Binding-site contacts:
Ligand atom O7 contacts residue ASN361 of chain 1.G at 4.2 Å.
Ligand atom O7 contacts residue NAG1 of chain 1.FA at 4.1 Å.
Ligand atom O5 contacts residue ASN361 of chain 1.G at 2.4 Å (h-bond).
Ligand atom C8 contacts residue NAG2 of chain 1.FA at 3.5 Å.
Ligand atom O7 contacts residue GLY358 of chain 1.G at 4.2 Å.
Ligand atom C5 contacts residue ASN361 of chain 1.G at 3.7 Å.
Ligand atom C2 contacts residue ASN361 of chain 1.G at 2.4 Å.
Ligand atom O7 contacts residue SER357 of chain 1.G at 4.1 Å.
Ligand atom C3 contacts residue ASN361 of chain 1.G at 3.8 Å.
Ligand atom N2 contacts residue ASN361 of chain 1.G at 2.8 Å (h-bond).
Ligand atom C7 contacts residue ASN361 of chain 1.G at 3.4 Å.
Ligand atom C8 contacts residue ASN361 of chain 1.G at 3.6 Å.
Ligand atom C4 contacts residue ASN361 of chain 1.G at 4.3 Å.
Ligand atom C1 contacts residue ASN361 of chain 1.G at 1.4 Å.

Sequence of chain 1.G:
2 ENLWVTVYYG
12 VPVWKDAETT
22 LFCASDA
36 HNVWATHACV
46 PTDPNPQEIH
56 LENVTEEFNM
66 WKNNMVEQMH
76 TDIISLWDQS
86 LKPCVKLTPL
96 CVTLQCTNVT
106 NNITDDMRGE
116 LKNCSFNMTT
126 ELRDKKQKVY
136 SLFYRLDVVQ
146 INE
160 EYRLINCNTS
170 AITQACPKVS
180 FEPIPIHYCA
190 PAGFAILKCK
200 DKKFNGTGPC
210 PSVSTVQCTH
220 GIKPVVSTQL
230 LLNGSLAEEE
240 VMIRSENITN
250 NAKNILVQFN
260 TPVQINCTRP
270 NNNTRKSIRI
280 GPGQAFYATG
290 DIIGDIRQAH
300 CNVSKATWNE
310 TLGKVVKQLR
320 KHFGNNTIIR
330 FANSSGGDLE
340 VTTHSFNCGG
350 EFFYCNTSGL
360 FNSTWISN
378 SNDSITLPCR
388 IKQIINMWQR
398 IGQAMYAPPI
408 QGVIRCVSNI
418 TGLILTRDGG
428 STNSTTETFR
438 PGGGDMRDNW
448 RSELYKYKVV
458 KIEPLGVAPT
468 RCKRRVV

The small molecule below binds the protein below.
Small molecule (SMILES): CC(=O)N[C@H]1[C@H](O[C@H]2[C@H](O)[C@@H](NC(C)=O)CO[C@@H]2CO)O[C@H](CO)[C@@H](O[C@@H]2O[C@H](CO)[C@@H](O)[C@H](O)[C@@H]2O)[C@@H]1O